Binding-site contacts:
Ligand atom CD contacts residue GLU18 of chain 1.K at 4.1 Å.
Ligand atom C contacts residue NH21 of chain 1.XA at 4.4 Å.
Ligand atom CG contacts residue ILE22 of chain 1.K at 4.0 Å (hydrophobic).
Ligand atom CB contacts residue GLY19 of chain 1.K at 3.9 Å.
Ligand atom NE contacts residue GLU18 of chain 1.K at 3.5 Å (salt-bridge).
Ligand atom C contacts residue GLU18 of chain 1.K at 3.9 Å.
Ligand atom CG contacts residue NH21 of chain 1.XA at 4.4 Å.
Ligand atom N contacts residue NH21 of chain 1.XA at 2.8 Å (h-bond).
Ligand atom CB contacts residue ILE22 of chain 1.K at 4.5 Å (hydrophobic).
Ligand atom C contacts residue LEU26 of chain 1.K at 4.5 Å (hydrophobic).
Ligand atom CD2 contacts residue VAL31 of chain 1.K at 3.5 Å (hydrophobic).
Ligand atom C contacts residue NH21 of chain 1.XA at 1.5 Å.
Ligand atom N contacts residue NH21 of chain 1.XA at 4.4 Å.
Ligand atom NH2 contacts residue GLU18 of chain 1.K at 4.3 Å.
Ligand atom O contacts residue NH21 of chain 1.XA at 4.2 Å.
Ligand atom NE2 contacts residue ASN33 of chain 1.K at 4.1 Å.
Ligand atom O contacts residue GLU18 of chain 1.K at 4.0 Å.
Ligand atom CD2 contacts residue THR32 of chain 1.K at 3.9 Å.
Ligand atom CB contacts residue LEU34 of chain 1.K at 4.0 Å (hydrophobic).
Ligand atom CZ contacts residue GLU18 of chain 1.K at 4.4 Å.
Ligand atom O contacts residue NH21 of chain 1.XA at 2.5 Å (h-bond).
Ligand atom N contacts residue GLU18 of chain 1.K at 3.7 Å.
Ligand atom CG2 contacts residue ILE22 of chain 1.K at 3.5 Å (hydrophobic).
Ligand atom CB contacts residue LEU26 of chain 1.K at 3.8 Å (hydrophobic).
Ligand atom CA contacts residue NH21 of chain 1.XA at 2.5 Å.
Ligand atom CA contacts residue GLU18 of chain 1.K at 3.8 Å.
Ligand atom CD2 contacts residue ASN33 of chain 1.K at 3.9 Å.
Ligand atom CB contacts residue GLU18 of chain 1.K at 3.6 Å.
Ligand atom C contacts residue NH21 of chain 1.XA at 4.1 Å.
Ligand atom CG2 contacts residue LEU26 of chain 1.K at 3.7 Å (hydrophobic).
Ligand atom CD1 contacts residue LEU34 of chain 1.K at 4.1 Å (hydrophobic).
Ligand atom CB contacts residue NH21 of chain 1.XA at 3.2 Å.
Ligand atom CD2 contacts residue ILE22 of chain 1.K at 3.9 Å (hydrophobic).
Ligand atom O contacts residue NH21 of chain 1.XA at 3.8 Å.
Ligand atom CG1 contacts residue LEU26 of chain 1.K at 4.4 Å (hydrophobic).
Ligand atom CD1 contacts residue ASN33 of chain 1.K at 4.1 Å.
Ligand atom O contacts residue NH21 of chain 1.XA at 3.2 Å (h-bond).
Ligand atom CB contacts residue GLU18 of chain 1.K at 3.4 Å.
Ligand atom C contacts residue NH21 of chain 1.XA at 3.6 Å.
Ligand atom O contacts residue LEU26 of chain 1.K at 3.5 Å.

A protein and the small-molecule ligand that binds it are described below.
Small molecule (SMILES): CC(C)C[C@@H]1NC(=O)[C@H](C)NC(=O)[C@]2(CCCCCCCC[C@](C)(C(=O)N[C@H](C(=O)N[C@H](C=O)CC(N)=O)C(C)C)NC(=O)[C@H](CCC(N)=O)NC1=O)CCCCCCCC[C@](C)(NC(=O)[C@H](CCC(N)=O)NC(=O)[C@@H](N)CC(N)=O)C(=O)N[C@@H](CCCN=C(N)N)C(=O)N[C@@H](C)C(=O)N[C@@H](CCC(N)=O)C(=O)N2

Sequence of chain 1.K:
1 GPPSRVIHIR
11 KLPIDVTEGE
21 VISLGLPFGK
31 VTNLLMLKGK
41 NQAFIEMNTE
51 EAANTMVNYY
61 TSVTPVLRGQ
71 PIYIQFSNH